Binding-site contacts:
Ligand atom O8 contacts residue TYR72 of chain 33.A at 4.3 Å.
Ligand atom C4 contacts residue TYR72 of chain 33.A at 3.8 Å (hydrophobic).
Ligand atom O1A contacts residue TYR72 of chain 33.A at 3.5 Å.
Ligand atom C3 contacts residue HIS298 of chain 33.A at 3.6 Å.
Ligand atom O6 contacts residue ASN93 of chain 33.A at 3.0 Å (h-bond).
Ligand atom C1 contacts residue SER89 of chain 33.A at 3.5 Å.
Ligand atom C3 contacts residue GLY78 of chain 33.A at 4.0 Å.
Ligand atom N5 contacts residue TYR72 of chain 33.A at 3.4 Å (h-bond).
Ligand atom O1A contacts residue ARG77 of chain 33.A at 3.2 Å (salt-bridge).
Ligand atom O1B contacts residue TYR72 of chain 33.A at 4.1 Å.
Ligand atom O1A contacts residue LYS186 of chain 33.A at 2.8 Å (salt-bridge).
Ligand atom O1A contacts residue SER89 of chain 33.A at 3.1 Å (h-bond).
Ligand atom C1 contacts residue LYS186 of chain 33.A at 3.9 Å.
Ligand atom O4 contacts residue HIS298 of chain 33.A at 2.7 Å (h-bond).
Ligand atom O1A contacts residue GLY78 of chain 33.A at 3.2 Å (h-bond).
Ligand atom O1A contacts residue HIS298 of chain 33.A at 3.9 Å.
Ligand atom C5 contacts residue ASN93 of chain 33.A at 3.6 Å.
Ligand atom O1B contacts residue ARG77 of chain 33.A at 2.9 Å (salt-bridge).
Ligand atom C6 contacts residue ASN93 of chain 33.A at 3.0 Å.
Ligand atom O4 contacts residue ILE79 of chain 33.A at 4.0 Å.
Ligand atom C2 contacts residue GLY78 of chain 33.A at 3.9 Å.
Ligand atom C3 contacts residue VAL296 of chain 33.A at 3.7 Å (hydrophobic).
Ligand atom C4 contacts residue ASN93 of chain 33.A at 4.2 Å.
Ligand atom C4 contacts residue HIS298 of chain 33.A at 3.2 Å.
Ligand atom O3 contacts residue GLY78 of chain 33.A at 3.3 Å.
Ligand atom C4 contacts residue GLY78 of chain 33.A at 3.4 Å.
Ligand atom O10 contacts residue THR291 of chain 33.A at 4.3 Å.
Ligand atom C6 contacts residue TYR72 of chain 33.A at 4.0 Å (hydrophobic).
Ligand atom C1 contacts residue ARG77 of chain 33.A at 3.6 Å.
Ligand atom O4 contacts residue THR291 of chain 33.A at 3.5 Å.
Ligand atom O1B contacts residue SER89 of chain 33.A at 3.1 Å (h-bond).
Ligand atom C1 contacts residue GLY78 of chain 33.A at 3.7 Å.
Ligand atom O4 contacts residue ASN80 of chain 33.A at 4.3 Å.
Ligand atom O4 contacts residue VAL296 of chain 33.A at 3.9 Å.
Ligand atom O8 contacts residue ARG77 of chain 33.A at 3.2 Å (salt-bridge).
Ligand atom O4 contacts residue GLY78 of chain 33.A at 3.1 Å.
Ligand atom C3 contacts residue GLY78 of chain 33.A at 3.6 Å.
Ligand atom C11 contacts residue ASP85 of chain 33.B at 4.0 Å.
Ligand atom C5 contacts residue TYR72 of chain 33.A at 3.9 Å (hydrophobic).
Ligand atom C1 contacts residue TYR72 of chain 33.A at 4.1 Å (hydrophobic).

Sequence of chain 33.A:
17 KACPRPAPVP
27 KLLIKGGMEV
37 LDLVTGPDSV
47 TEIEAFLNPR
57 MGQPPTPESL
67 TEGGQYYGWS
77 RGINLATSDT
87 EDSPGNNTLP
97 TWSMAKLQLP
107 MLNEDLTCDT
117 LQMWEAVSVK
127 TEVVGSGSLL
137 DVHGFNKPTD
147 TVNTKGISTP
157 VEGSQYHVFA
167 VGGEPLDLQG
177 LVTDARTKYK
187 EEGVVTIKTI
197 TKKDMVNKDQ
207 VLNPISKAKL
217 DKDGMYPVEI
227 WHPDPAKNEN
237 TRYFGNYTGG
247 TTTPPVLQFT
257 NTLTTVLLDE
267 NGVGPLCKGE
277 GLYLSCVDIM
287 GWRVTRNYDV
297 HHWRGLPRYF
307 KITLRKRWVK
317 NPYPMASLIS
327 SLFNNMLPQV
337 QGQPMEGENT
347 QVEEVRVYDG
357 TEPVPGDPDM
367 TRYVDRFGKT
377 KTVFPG

The protein below binds the small molecule below.
Small molecule (SMILES): CC(=O)N[C@@H]1[C@@H](O[C@@H]2O[C@H](CO)[C@H](O)[C@H](O[C@]3(C(=O)O)C[C@H](O)[C@@H](NC(C)=O)[C@H]([C@H](O)[C@H](O)CO)O3)[C@H]2O)[C@H](O)[C@@H](CO[C@]2(C(=O)O)C[C@H](O)[C@@H](NC(C)=O)[C@H]([C@H](O)[C@H](O)CO)O2)O[C@H]1O

Sequence of chain 33.B:
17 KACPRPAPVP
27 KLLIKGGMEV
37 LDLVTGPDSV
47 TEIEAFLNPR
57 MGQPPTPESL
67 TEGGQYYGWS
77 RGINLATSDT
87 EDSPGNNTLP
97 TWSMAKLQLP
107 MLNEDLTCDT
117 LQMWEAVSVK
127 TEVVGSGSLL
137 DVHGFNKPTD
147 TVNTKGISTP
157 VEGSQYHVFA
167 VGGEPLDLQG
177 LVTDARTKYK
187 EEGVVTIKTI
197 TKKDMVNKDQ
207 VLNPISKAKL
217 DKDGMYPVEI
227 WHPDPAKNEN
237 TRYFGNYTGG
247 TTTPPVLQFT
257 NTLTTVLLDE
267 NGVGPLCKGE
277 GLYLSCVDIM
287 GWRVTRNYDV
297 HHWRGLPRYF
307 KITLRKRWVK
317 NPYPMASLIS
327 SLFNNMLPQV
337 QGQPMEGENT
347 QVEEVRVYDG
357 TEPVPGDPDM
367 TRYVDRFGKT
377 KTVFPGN